Sequence of chain 1.E:
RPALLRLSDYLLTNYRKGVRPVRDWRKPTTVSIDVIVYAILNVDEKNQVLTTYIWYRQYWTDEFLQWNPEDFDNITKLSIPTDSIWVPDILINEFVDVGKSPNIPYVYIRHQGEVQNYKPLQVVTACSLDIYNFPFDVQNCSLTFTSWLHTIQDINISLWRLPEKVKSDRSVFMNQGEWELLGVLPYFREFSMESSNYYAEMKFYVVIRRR

Binding-site contacts:
Ligand atom C2 contacts residue ASN142 of chain 1.E at 2.5 Å.
Ligand atom C5 contacts residue TYR207 of chain 1.E at 4.1 Å (hydrophobic).
Ligand atom C7 contacts residue LEU187 of chain 1.E at 4.1 Å (hydrophobic).
Ligand atom O5 contacts residue ASN142 of chain 1.E at 2.4 Å (h-bond).
Ligand atom C8 contacts residue VAL209 of chain 1.E at 3.6 Å (hydrophobic).
Ligand atom N2 contacts residue ASN142 of chain 1.E at 2.9 Å (h-bond).
Ligand atom C8 contacts residue PRO188 of chain 1.E at 3.5 Å (hydrophobic).
Ligand atom C6 contacts residue TYR207 of chain 1.E at 3.7 Å (hydrophobic).
Ligand atom O7 contacts residue LEU187 of chain 1.E at 3.1 Å.
Ligand atom C8 contacts residue TYR189 of chain 1.E at 3.9 Å (hydrophobic).
Ligand atom C5 contacts residue ASN142 of chain 1.E at 3.7 Å.
Ligand atom O4 contacts residue LEU187 of chain 1.E at 4.1 Å.
Ligand atom N2 contacts residue VAL209 of chain 1.E at 4.0 Å.
Ligand atom O7 contacts residue ASN142 of chain 1.E at 3.5 Å (h-bond).
Ligand atom O5 contacts residue TYR207 of chain 1.E at 4.4 Å.
Ligand atom C8 contacts residue ASN142 of chain 1.E at 4.4 Å.
Ligand atom C7 contacts residue ASN142 of chain 1.E at 3.4 Å.
Ligand atom C1 contacts residue VAL209 of chain 1.E at 4.4 Å (hydrophobic).
Ligand atom C8 contacts residue TYR207 of chain 1.E at 4.2 Å (hydrophobic).
Ligand atom C1 contacts residue ASN142 of chain 1.E at 1.4 Å.
Ligand atom C4 contacts residue ASN142 of chain 1.E at 4.2 Å.
Ligand atom C3 contacts residue ASN142 of chain 1.E at 3.8 Å.

The protein below binds the small molecule below.
Small molecule (SMILES): CC(=O)N[C@H]1[C@H](O[C@H]2[C@H](O)[C@@H](NC(C)=O)CO[C@@H]2CO)O[C@H](CO)[C@@H](O)[C@@H]1O